Binding-site contacts:
Ligand atom C37 contacts residue ALA84 of chain 1.D at 3.8 Å (hydrophobic).
Ligand atom O22 contacts residue ASN406 of chain 1.A at 3.1 Å (h-bond).
Ligand atom C19 contacts residue PHE9 of chain 1.K at 3.9 Å (hydrophobic).
Ligand atom C18 contacts residue ASN406 of chain 1.A at 3.7 Å.
Ligand atom O7 contacts residue THR408 of chain 1.A at 3.6 Å.
Ligand atom C6 contacts residue ASN406 of chain 1.A at 4.1 Å.
Ligand atom C3 contacts residue HIS10 of chain 1.K at 3.7 Å.
Ligand atom O61 contacts residue PHE9 of chain 1.K at 3.0 Å (h-bond).
Ligand atom C40 contacts residue TRP409 of chain 1.A at 3.9 Å (hydrophobic).
Ligand atom C18 contacts residue CQX1 of chain 1.X at 3.9 Å.
Ligand atom C37 contacts residue ILE412 of chain 1.A at 3.9 Å (hydrophobic).
Ligand atom C37 contacts residue THR80 of chain 1.D at 4.0 Å.
Ligand atom O61 contacts residue ASP8 of chain 1.K at 3.3 Å.
Ligand atom C4 contacts residue HIS10 of chain 1.K at 3.7 Å.
Ligand atom C34 contacts residue TRP409 of chain 1.A at 3.7 Å (hydrophobic).
Ligand atom C31 contacts residue ILE412 of chain 1.A at 3.9 Å (hydrophobic).
Ligand atom C19 contacts residue CQX1 of chain 1.X at 4.0 Å.
Ligand atom C25 contacts residue THR408 of chain 1.A at 3.8 Å.
Ligand atom C25 contacts residue CQX1 of chain 1.X at 4.0 Å.
Ligand atom C28 contacts residue CQX1 of chain 1.X at 4.0 Å.
Ligand atom C28 contacts residue PHE9 of chain 1.K at 4.0 Å (hydrophobic).
Ligand atom O55 contacts residue ASP407 of chain 1.A at 3.8 Å.
Ligand atom C19 contacts residue HIS10 of chain 1.K at 4.1 Å.
Ligand atom C57 contacts residue ASP8 of chain 1.K at 3.8 Å.
Ligand atom C37 contacts residue TRP409 of chain 1.A at 4.0 Å (hydrophobic).
Ligand atom O7 contacts residue GLU77 of chain 1.D at 4.1 Å.
Ligand atom O16 contacts residue ASN406 of chain 1.A at 3.3 Å (h-bond).
Ligand atom C19 contacts residue ASN406 of chain 1.A at 3.9 Å.
Ligand atom O7 contacts residue HIS10 of chain 1.K at 2.8 Å (h-bond).
Ligand atom C2 contacts residue THR408 of chain 1.A at 3.4 Å.
Ligand atom C31 contacts residue THR408 of chain 1.A at 4.1 Å.
Ligand atom C6 contacts residue CQX1 of chain 1.X at 3.6 Å.
Ligand atom O5 contacts residue CQX1 of chain 1.X at 3.7 Å.
Ligand atom C3 contacts residue THR408 of chain 1.A at 4.1 Å.
Ligand atom O22 contacts residue CQX1 of chain 1.X at 3.1 Å.
Ligand atom O16 contacts residue THR408 of chain 1.A at 4.0 Å.
Ligand atom C31 contacts residue TRP409 of chain 1.A at 3.7 Å (hydrophobic).
Ligand atom C25 contacts residue ASN406 of chain 1.A at 3.4 Å.
Ligand atom O55 contacts residue THR408 of chain 1.A at 3.5 Å (h-bond).
Ligand atom C52 contacts residue PHE87 of chain 1.D at 3.1 Å (hydrophobic).

A protein and the small-molecule ligand that binds it are described below.
Small molecule (SMILES): CCCCCCCCCCOCCO[C@H]1O[C@H](CO)[C@@H](O)[C@H](O)[C@@H]1O

Sequence of chain 1.D:
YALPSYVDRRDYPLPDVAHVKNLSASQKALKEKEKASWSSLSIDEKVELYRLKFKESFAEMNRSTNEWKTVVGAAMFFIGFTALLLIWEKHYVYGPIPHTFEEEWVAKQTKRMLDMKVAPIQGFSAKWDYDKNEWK

Sequence of chain 1.K:
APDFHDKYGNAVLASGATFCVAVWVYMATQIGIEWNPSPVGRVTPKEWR

Sequence of chain 1.A:
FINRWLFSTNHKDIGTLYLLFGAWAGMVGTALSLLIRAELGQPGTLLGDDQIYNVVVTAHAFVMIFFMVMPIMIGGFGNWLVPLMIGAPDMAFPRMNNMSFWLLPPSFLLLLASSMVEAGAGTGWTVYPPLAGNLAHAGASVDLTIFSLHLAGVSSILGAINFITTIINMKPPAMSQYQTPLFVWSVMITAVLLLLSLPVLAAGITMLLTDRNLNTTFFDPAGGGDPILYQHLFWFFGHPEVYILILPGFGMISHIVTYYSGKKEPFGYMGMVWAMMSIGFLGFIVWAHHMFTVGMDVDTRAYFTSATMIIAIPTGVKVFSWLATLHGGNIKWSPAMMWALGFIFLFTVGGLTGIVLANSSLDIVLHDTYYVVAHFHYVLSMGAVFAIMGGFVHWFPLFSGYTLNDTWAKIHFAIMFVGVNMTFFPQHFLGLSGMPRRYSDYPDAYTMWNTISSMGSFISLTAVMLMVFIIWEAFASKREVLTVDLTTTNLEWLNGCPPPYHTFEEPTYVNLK